Binding-site contacts:
Ligand atom O5 contacts residue ASN74 of chain 4.A at 2.4 Å (h-bond).
Ligand atom C5 contacts residue THR76 of chain 4.A at 4.2 Å.
Ligand atom C4 contacts residue ASN74 of chain 4.A at 4.3 Å.
Ligand atom C5 contacts residue ASN74 of chain 4.A at 3.7 Å.
Ligand atom C8 contacts residue ILE364 of chain 4.A at 4.0 Å (hydrophobic).
Ligand atom C5 contacts residue THR76 of chain 4.A at 2.9 Å.
Ligand atom C4 contacts residue THR76 of chain 4.A at 4.3 Å.
Ligand atom O5 contacts residue THR76 of chain 4.A at 4.2 Å.
Ligand atom C6 contacts residue THR76 of chain 4.A at 3.4 Å.
Ligand atom C6 contacts residue THR76 of chain 4.A at 3.7 Å.
Ligand atom C7 contacts residue ASN74 of chain 4.A at 3.4 Å.
Ligand atom C1 contacts residue ASN74 of chain 4.A at 1.5 Å.
Ligand atom C3 contacts residue ASN74 of chain 4.A at 3.8 Å.
Ligand atom C8 contacts residue ASN74 of chain 4.A at 3.8 Å.
Ligand atom C2 contacts residue ASN74 of chain 4.A at 2.4 Å.
Ligand atom O7 contacts residue ASN74 of chain 4.A at 4.3 Å.
Ligand atom O7 contacts residue ILE364 of chain 4.A at 4.2 Å.
Ligand atom C7 contacts residue ILE364 of chain 4.A at 4.5 Å (hydrophobic).
Ligand atom O5 contacts residue THR76 of chain 4.A at 3.1 Å (h-bond).
Ligand atom N2 contacts residue ASN74 of chain 4.A at 2.8 Å (h-bond).
Ligand atom C1 contacts residue THR76 of chain 4.A at 3.8 Å.
Ligand atom O6 contacts residue THR76 of chain 4.A at 4.0 Å.
Ligand atom O3 contacts residue GLU390 of chain 2.A at 4.3 Å.

A protein and the small-molecule ligand that binds it are described below.
Small molecule (SMILES): CC(=O)N[C@H]1CO[C@H]([C@@H]2O[C@@]23O[C@@H](C)[C@@H](O)[C@@H](O)[C@@H]3O)[C@@H](O)[C@@H]1O

Sequence of chain 4.A:
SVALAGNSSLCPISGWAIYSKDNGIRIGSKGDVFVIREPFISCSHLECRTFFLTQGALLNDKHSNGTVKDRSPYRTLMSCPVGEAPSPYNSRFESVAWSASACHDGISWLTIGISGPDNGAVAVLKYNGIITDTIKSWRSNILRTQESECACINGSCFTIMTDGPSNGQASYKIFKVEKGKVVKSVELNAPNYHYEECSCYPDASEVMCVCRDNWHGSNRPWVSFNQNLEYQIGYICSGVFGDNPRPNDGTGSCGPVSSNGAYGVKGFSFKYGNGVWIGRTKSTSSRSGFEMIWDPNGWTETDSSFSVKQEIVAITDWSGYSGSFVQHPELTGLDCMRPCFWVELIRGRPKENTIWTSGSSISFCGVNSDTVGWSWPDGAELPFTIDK

Sequence of chain 2.A:
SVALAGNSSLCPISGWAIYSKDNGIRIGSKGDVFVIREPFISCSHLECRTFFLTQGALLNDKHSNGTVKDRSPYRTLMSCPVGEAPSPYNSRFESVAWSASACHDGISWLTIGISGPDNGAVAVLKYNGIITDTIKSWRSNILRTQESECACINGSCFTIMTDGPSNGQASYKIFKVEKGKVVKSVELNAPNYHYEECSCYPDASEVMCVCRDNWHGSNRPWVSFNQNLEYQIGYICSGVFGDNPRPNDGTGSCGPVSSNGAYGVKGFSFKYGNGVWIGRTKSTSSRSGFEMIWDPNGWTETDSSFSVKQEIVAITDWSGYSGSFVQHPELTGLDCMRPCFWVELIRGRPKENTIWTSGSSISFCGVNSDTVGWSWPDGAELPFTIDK